The small molecule below binds the protein below.
Small molecule (SMILES): NC(=O)CC[C@H](N)C(=O)O

Sequence of chain 8.A:
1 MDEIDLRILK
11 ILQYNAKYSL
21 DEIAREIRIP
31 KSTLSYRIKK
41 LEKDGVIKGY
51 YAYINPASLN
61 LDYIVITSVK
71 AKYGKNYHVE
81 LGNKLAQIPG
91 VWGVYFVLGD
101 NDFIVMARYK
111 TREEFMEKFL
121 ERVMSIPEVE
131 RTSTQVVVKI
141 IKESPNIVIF

Binding-site contacts:
Ligand atom OE1 contacts residue ASP21 of chain 8.A at 4.1 Å.
Ligand atom NE2 contacts residue PRO30 of chain 8.A at 3.9 Å.
Ligand atom CG contacts residue LYS31 of chain 8.A at 3.8 Å.
Ligand atom CA contacts residue PRO30 of chain 8.A at 4.1 Å (hydrophobic).
Ligand atom CD contacts residue LYS31 of chain 8.A at 3.6 Å.
Ligand atom OE1 contacts residue LYS31 of chain 8.A at 3.2 Å.
Ligand atom C contacts residue SER32 of chain 8.A at 3.4 Å.
Ligand atom NE2 contacts residue LYS31 of chain 8.A at 3.6 Å.
Ligand atom N contacts residue PRO30 of chain 8.A at 4.5 Å.
Ligand atom O contacts residue PRO30 of chain 8.A at 3.8 Å.
Ligand atom OXT contacts residue SER32 of chain 8.A at 2.8 Å (h-bond).
Ligand atom OXT contacts residue PRO30 of chain 8.A at 4.2 Å.
Ligand atom OXT contacts residue LYS31 of chain 8.A at 3.4 Å (salt-bridge).
Ligand atom C contacts residue LYS31 of chain 8.A at 3.9 Å.
Ligand atom C contacts residue PRO30 of chain 8.A at 3.9 Å (hydrophobic).
Ligand atom O contacts residue SER32 of chain 8.A at 2.7 Å (h-bond).
Ligand atom CA contacts residue LYS31 of chain 8.A at 4.2 Å.